Sequence of chain 1.A:
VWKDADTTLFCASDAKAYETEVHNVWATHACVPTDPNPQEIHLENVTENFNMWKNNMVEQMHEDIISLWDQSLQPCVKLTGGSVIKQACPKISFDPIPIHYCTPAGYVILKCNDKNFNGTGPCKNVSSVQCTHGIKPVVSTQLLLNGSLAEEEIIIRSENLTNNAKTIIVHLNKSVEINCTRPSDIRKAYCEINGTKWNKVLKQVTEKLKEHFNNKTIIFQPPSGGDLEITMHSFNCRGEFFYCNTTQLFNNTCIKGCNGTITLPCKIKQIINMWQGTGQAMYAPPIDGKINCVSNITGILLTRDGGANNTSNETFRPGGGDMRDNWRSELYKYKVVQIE

Binding-site contacts:
Ligand atom C4 contacts residue ASN225 of chain 1.A at 4.1 Å.
Ligand atom O7 contacts residue ASN224 of chain 1.A at 3.6 Å.
Ligand atom C6 contacts residue ASN225 of chain 1.A at 4.4 Å.
Ligand atom C8 contacts residue ASN225 of chain 1.A at 4.5 Å.
Ligand atom O5 contacts residue ASN225 of chain 1.A at 2.2 Å (h-bond).
Ligand atom C5 contacts residue ASN225 of chain 1.A at 3.5 Å.
Ligand atom C2 contacts residue ASN225 of chain 1.A at 2.4 Å.
Ligand atom N2 contacts residue ASN225 of chain 1.A at 2.9 Å (h-bond).
Ligand atom C1 contacts residue ASN225 of chain 1.A at 1.4 Å.
Ligand atom C7 contacts residue ASN224 of chain 1.A at 3.7 Å.
Ligand atom C7 contacts residue ASN225 of chain 1.A at 3.2 Å.
Ligand atom C8 contacts residue ASN224 of chain 1.A at 3.2 Å.
Ligand atom C3 contacts residue ASN225 of chain 1.A at 3.7 Å.
Ligand atom O7 contacts residue ASN225 of chain 1.A at 3.1 Å (h-bond).

This small molecule binds to this protein.
Small molecule (SMILES): CC(=O)N[C@@H]1[C@@H](O)[C@H](O)[C@@H](CO)O[C@H]1O